The protein below binds the small molecule below.
Small molecule (SMILES): OCCCO

Binding-site contacts:
Ligand atom O1 contacts residue VAL7 of chain 1.C at 2.9 Å (h-bond).
Ligand atom C1 contacts residue VAL7 of chain 1.C at 3.4 Å (hydrophobic).
Ligand atom C1 contacts residue PHE8 of chain 1.C at 3.7 Å (hydrophobic).
Ligand atom O3 contacts residue VAL290 of chain 1.C at 4.3 Å.
Ligand atom C3 contacts residue VAL290 of chain 1.C at 4.2 Å (hydrophobic).
Ligand atom O1 contacts residue LEU255 of chain 1.C at 3.5 Å.
Ligand atom O3 contacts residue PHE8 of chain 1.C at 4.0 Å.
Ligand atom C2 contacts residue PHE8 of chain 1.C at 4.3 Å (hydrophobic).
Ligand atom C2 contacts residue VAL7 of chain 1.C at 3.8 Å (hydrophobic).
Ligand atom C3 contacts residue VAL7 of chain 1.C at 3.1 Å (hydrophobic).
Ligand atom O1 contacts residue GLU6 of chain 1.C at 3.4 Å.
Ligand atom O3 contacts residue VAL7 of chain 1.C at 2.6 Å (h-bond).
Ligand atom C1 contacts residue GLU6 of chain 1.C at 3.8 Å.

Sequence of chain 1.C:
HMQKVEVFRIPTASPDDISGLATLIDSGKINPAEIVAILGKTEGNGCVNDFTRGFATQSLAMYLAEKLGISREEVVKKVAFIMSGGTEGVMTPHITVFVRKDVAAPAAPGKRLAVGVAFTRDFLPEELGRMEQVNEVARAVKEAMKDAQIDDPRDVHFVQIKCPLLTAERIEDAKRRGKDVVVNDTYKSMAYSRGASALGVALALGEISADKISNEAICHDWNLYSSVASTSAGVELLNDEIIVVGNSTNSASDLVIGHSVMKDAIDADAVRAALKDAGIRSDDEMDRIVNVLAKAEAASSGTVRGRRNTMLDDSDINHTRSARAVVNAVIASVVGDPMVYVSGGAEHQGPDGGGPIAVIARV